Binding-site contacts:
Ligand atom O6 contacts residue TYR793 of chain 1.A at 4.4 Å.
Ligand atom N2 contacts residue ASN706 of chain 1.C at 2.9 Å (h-bond).
Ligand atom C5 contacts residue TYR793 of chain 1.A at 3.6 Å (hydrophobic).
Ligand atom O7 contacts residue ASN706 of chain 1.C at 3.0 Å (h-bond).
Ligand atom O5 contacts residue TYR793 of chain 1.A at 3.8 Å.
Ligand atom O5 contacts residue ASN706 of chain 1.C at 2.4 Å (h-bond).
Ligand atom C4 contacts residue ASN706 of chain 1.C at 4.2 Å.
Ligand atom C1 contacts residue ASN706 of chain 1.C at 1.4 Å.
Ligand atom C2 contacts residue ASN706 of chain 1.C at 2.4 Å.
Ligand atom C8 contacts residue ASN706 of chain 1.C at 4.3 Å.
Ligand atom C8 contacts residue SER705 of chain 1.C at 3.7 Å.
Ligand atom C3 contacts residue ASN706 of chain 1.C at 3.8 Å.
Ligand atom C7 contacts residue ASN706 of chain 1.C at 3.1 Å.
Ligand atom C5 contacts residue ASN706 of chain 1.C at 3.7 Å.
Ligand atom C7 contacts residue SER705 of chain 1.C at 4.4 Å.
Ligand atom C6 contacts residue TYR793 of chain 1.A at 3.1 Å (hydrophobic).

Sequence of chain 1.A:
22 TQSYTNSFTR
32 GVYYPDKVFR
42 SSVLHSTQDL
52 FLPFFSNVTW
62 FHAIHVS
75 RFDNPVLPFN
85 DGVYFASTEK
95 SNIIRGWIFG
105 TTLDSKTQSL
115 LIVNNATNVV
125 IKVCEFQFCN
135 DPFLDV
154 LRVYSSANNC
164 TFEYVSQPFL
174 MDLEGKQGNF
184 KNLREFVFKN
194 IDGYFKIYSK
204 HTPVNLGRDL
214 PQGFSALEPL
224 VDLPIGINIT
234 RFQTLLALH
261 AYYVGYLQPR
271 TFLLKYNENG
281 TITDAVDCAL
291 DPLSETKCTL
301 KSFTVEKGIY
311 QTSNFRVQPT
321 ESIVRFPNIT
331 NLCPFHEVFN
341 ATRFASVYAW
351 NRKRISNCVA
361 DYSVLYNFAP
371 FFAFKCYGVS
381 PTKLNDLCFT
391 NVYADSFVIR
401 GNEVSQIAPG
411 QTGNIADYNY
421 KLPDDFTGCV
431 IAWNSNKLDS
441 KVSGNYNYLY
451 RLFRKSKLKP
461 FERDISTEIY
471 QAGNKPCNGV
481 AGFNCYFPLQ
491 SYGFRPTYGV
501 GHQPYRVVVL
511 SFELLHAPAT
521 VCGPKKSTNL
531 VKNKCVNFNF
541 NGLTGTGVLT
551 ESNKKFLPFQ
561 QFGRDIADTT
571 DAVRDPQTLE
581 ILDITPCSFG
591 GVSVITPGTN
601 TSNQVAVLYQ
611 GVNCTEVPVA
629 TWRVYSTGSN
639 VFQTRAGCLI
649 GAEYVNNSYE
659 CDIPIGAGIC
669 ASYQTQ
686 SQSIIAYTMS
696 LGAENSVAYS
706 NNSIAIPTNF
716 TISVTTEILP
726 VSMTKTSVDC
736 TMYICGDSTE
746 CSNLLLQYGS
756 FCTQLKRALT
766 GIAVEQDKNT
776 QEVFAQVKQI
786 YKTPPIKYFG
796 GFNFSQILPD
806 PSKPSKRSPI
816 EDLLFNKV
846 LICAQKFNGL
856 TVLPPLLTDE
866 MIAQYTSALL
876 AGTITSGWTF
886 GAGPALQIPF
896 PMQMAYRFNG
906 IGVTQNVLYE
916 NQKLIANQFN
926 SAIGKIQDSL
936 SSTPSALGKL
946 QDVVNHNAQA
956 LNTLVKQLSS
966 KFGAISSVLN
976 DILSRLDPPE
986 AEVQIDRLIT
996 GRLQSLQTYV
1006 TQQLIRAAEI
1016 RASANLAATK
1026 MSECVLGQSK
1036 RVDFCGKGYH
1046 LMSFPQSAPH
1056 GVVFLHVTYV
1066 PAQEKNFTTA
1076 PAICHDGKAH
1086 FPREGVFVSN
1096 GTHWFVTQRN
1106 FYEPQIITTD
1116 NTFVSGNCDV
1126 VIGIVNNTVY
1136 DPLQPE

Sequence of chain 1.C:
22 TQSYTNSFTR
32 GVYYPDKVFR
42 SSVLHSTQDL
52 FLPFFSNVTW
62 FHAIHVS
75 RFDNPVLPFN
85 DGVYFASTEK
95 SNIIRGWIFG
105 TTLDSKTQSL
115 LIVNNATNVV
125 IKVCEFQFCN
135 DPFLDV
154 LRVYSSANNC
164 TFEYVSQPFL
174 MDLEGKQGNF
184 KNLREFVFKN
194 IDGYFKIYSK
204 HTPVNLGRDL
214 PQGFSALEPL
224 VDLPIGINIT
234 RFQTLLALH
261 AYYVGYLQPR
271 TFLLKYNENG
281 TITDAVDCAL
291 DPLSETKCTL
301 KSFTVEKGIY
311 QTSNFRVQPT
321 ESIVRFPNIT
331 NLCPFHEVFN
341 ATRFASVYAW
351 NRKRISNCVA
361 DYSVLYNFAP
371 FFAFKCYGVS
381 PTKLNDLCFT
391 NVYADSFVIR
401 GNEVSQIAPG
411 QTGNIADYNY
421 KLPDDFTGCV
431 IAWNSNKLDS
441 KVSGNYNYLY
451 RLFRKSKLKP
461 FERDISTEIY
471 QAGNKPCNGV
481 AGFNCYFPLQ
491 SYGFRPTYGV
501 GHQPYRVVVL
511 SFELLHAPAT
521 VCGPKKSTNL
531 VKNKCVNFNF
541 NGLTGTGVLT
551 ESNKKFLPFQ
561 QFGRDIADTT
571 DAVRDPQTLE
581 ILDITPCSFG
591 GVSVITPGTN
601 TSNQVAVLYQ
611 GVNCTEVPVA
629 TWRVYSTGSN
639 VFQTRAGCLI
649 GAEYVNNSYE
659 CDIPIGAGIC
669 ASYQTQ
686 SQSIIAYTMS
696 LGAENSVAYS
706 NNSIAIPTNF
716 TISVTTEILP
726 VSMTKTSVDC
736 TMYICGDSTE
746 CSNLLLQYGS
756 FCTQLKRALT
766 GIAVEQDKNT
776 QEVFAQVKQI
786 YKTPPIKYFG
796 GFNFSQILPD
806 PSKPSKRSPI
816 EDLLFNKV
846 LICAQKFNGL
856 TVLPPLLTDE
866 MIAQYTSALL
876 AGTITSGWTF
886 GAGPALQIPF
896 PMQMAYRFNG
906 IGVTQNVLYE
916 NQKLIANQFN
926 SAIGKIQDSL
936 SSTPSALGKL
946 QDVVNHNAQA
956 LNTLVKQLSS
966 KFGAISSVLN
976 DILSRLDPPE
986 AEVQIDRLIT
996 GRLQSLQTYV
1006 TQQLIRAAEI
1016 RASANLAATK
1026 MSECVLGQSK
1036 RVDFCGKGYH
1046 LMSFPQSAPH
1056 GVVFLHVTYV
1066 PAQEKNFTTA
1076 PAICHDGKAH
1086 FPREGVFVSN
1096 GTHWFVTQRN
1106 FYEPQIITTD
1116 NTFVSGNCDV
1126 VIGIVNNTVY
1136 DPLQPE

This small molecule binds to this protein.
Small molecule (SMILES): CC(=O)N[C@@H]1[C@@H](O)[C@H](O)[C@@H](CO)O[C@H]1O